Binding-site contacts:
Ligand atom N3 contacts residue LEU209 of chain 1.C at 2.8 Å (h-bond).
Ligand atom O3B contacts residue ARG22 of chain 1.C at 2.9 Å (salt-bridge).
Ligand atom O4 contacts residue LEU209 of chain 1.C at 3.0 Å (h-bond).
Ligand atom O1A contacts residue HIS235 of chain 1.C at 2.8 Å (h-bond).
Ligand atom O7' contacts residue GLY84 of chain 1.C at 3.3 Å.
Ligand atom O3A contacts residue LYS158 of chain 1.C at 3.2 Å (salt-bridge).
Ligand atom O2A contacts residue VAL236 of chain 1.C at 3.4 Å (h-bond).
Ligand atom O3' contacts residue GLU231 of chain 1.C at 2.6 Å (salt-bridge).
Ligand atom C8' contacts residue GLU231 of chain 1.C at 3.3 Å.
Ligand atom N2' contacts residue GLU231 of chain 1.C at 2.9 Å (salt-bridge).
Ligand atom O5B contacts residue GLY19 of chain 1.C at 3.3 Å.
Ligand atom O7' contacts residue GLU231 of chain 1.C at 3.4 Å.
Ligand atom O6' contacts residue ASN20 of chain 1.C at 3.0 Å (h-bond).
Ligand atom C3' contacts residue GLU231 of chain 1.C at 3.3 Å.
Ligand atom O4 contacts residue HIS153 of chain 1.C at 3.4 Å.
Ligand atom O3' contacts residue GLY232 of chain 1.C at 3.1 Å (h-bond).
Ligand atom C2 contacts residue ASN17 of chain 1.C at 3.2 Å.
Ligand atom O6' contacts residue THR23 of chain 1.C at 2.9 Å (h-bond).
Ligand atom O6' contacts residue GLY19 of chain 1.C at 3.1 Å (h-bond).
Ligand atom O7' contacts residue GLY232 of chain 1.C at 3.0 Å (h-bond).
Ligand atom O3' contacts residue GLY233 of chain 1.C at 3.0 Å (h-bond).
Ligand atom N3 contacts residue ASN17 of chain 1.C at 3.4 Å (h-bond).
Ligand atom O4' contacts residue GLY233 of chain 1.C at 2.7 Å (h-bond).
Ligand atom C3B contacts residue GLU239 of chain 1.C at 3.4 Å.
Ligand atom O2 contacts residue HIS211 of chain 1.C at 3.2 Å.
Ligand atom O1B contacts residue ARG155 of chain 1.C at 2.7 Å (salt-bridge).
Ligand atom C5 contacts residue HIS153 of chain 1.C at 3.3 Å.
Ligand atom O4 contacts residue ALA208 of chain 1.C at 3.3 Å.
Ligand atom O3B contacts residue GLU239 of chain 1.C at 2.6 Å (salt-bridge).
Ligand atom C8' contacts residue LEU230 of chain 1.C at 3.3 Å (hydrophobic).
Ligand atom O1B contacts residue LYS158 of chain 1.C at 3.0 Å (salt-bridge).
Ligand atom N3 contacts residue THR214 of chain 1.C at 3.4 Å (h-bond).
Ligand atom O2' contacts residue GLU239 of chain 1.C at 2.7 Å (salt-bridge).
Ligand atom O2' contacts residue HIS211 of chain 1.C at 3.3 Å.
Ligand atom O4' contacts residue GLN131 of chain 1.C at 2.9 Å (h-bond).
Ligand atom O5' contacts residue ASN20 of chain 1.C at 3.2 Å (h-bond).
Ligand atom C2' contacts residue THR83 of chain 1.C at 3.3 Å.
Ligand atom O2 contacts residue ASN17 of chain 1.C at 3.0 Å (h-bond).
Ligand atom O2B contacts residue GLY19 of chain 1.C at 2.9 Å (h-bond).
Ligand atom C7' contacts residue GLU231 of chain 1.C at 3.0 Å.

A small-molecule ligand and the protein it binds are described below.
Small molecule (SMILES): CC(=O)N[C@H]1[C@@H](O[P](=O)(O)O[P](=O)(O)OC[C@H]2O[C@@H](n3ccc(=O)[nH]c3=O)[C@H](O)[C@@H]2O)O[C@H](CO)[C@@H](O)[C@@H]1O

Sequence of chain 1.C:
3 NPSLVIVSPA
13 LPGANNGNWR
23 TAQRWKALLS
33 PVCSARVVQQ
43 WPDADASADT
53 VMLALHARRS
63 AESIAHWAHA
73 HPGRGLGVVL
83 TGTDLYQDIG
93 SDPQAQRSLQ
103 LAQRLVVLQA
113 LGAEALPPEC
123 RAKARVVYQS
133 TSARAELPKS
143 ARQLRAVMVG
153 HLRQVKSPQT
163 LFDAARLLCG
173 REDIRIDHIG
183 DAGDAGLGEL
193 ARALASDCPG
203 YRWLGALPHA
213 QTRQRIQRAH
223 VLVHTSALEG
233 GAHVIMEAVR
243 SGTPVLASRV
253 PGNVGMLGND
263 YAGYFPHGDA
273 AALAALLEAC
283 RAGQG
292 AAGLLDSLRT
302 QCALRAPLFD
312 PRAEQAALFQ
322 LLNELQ